Binding-site contacts:
Ligand atom C7 contacts residue ASN51 of chain 1.B at 3.1 Å.
Ligand atom C4 contacts residue ASN51 of chain 1.B at 4.3 Å.
Ligand atom O6 contacts residue SER32 of chain 1.B at 2.5 Å (h-bond).
Ligand atom C1 contacts residue SER32 of chain 1.B at 4.5 Å.
Ligand atom C3 contacts residue ASN51 of chain 1.B at 3.9 Å.
Ligand atom C1 contacts residue ILE75 of chain 1.B at 4.5 Å (hydrophobic).
Ligand atom O7 contacts residue LEU28 of chain 1.B at 4.3 Å.
Ligand atom O7 contacts residue ILE75 of chain 1.B at 4.3 Å.
Ligand atom C5 contacts residue SER53 of chain 1.B at 4.2 Å.
Ligand atom O5 contacts residue ASP30 of chain 1.B at 4.3 Å.
Ligand atom O7 contacts residue ASN51 of chain 1.B at 2.5 Å (h-bond).
Ligand atom O5 contacts residue ASN51 of chain 1.B at 2.3 Å (h-bond).
Ligand atom C2 contacts residue ASN51 of chain 1.B at 2.6 Å.
Ligand atom O6 contacts residue LYS33 of chain 1.B at 3.7 Å.
Ligand atom C8 contacts residue ASN51 of chain 1.B at 4.4 Å.
Ligand atom O5 contacts residue SER32 of chain 1.B at 3.3 Å (h-bond).
Ligand atom C6 contacts residue LYS33 of chain 1.B at 3.7 Å.
Ligand atom C6 contacts residue SER32 of chain 1.B at 3.4 Å.
Ligand atom C1 contacts residue ASN51 of chain 1.B at 1.5 Å.
Ligand atom C5 contacts residue ASN51 of chain 1.B at 3.6 Å.
Ligand atom N2 contacts residue ASN51 of chain 1.B at 3.1 Å (h-bond).
Ligand atom O5 contacts residue SER53 of chain 1.B at 4.2 Å.
Ligand atom C5 contacts residue SER32 of chain 1.B at 4.0 Å.
Ligand atom N2 contacts residue ILE75 of chain 1.B at 4.1 Å.
Ligand atom C6 contacts residue SER53 of chain 1.B at 4.2 Å.
Ligand atom C8 contacts residue ILE75 of chain 1.B at 3.7 Å (hydrophobic).
Ligand atom C7 contacts residue ILE75 of chain 1.B at 3.8 Å (hydrophobic).

Sequence of chain 1.B:
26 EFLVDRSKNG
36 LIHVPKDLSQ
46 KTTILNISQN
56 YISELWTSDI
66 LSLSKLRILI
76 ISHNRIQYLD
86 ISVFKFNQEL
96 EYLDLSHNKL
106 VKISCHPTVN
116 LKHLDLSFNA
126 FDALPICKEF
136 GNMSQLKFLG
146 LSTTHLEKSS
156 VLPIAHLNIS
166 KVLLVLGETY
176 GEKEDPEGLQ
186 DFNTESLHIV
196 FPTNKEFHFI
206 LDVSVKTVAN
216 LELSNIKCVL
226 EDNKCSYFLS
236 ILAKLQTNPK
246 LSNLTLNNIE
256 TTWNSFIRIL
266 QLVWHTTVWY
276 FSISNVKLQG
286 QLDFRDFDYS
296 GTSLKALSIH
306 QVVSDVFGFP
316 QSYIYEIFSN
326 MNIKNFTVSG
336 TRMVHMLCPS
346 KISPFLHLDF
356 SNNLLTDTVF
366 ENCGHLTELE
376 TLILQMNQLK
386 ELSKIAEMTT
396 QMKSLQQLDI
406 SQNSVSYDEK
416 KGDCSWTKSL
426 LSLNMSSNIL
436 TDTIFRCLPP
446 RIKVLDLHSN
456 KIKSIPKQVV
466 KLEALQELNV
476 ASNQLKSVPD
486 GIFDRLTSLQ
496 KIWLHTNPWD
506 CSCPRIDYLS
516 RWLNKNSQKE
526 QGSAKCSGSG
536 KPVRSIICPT

This small molecule binds to this protein.
Small molecule (SMILES): CC(=O)N[C@@H]1[C@@H](O)[C@H](O)[C@@H](CO)O[C@H]1O